Binding-site contacts:
Ligand atom C14 contacts residue LYS350 of chain 1.B at 3.6 Å.
Ligand atom C18 contacts residue ASN347 of chain 1.B at 3.5 Å.
Ligand atom C18 contacts residue VAL181 of chain 1.A at 3.4 Å (hydrophobic).
Ligand atom C20 contacts residue ALA314 of chain 1.B at 3.6 Å (hydrophobic).
Ligand atom C21 contacts residue LYS350 of chain 1.B at 3.5 Å.
Ligand atom O3 contacts residue ALA248 of chain 1.B at 3.2 Å.
Ligand atom O4 contacts residue ALA315 of chain 1.B at 3.6 Å (h-bond).
Ligand atom C2 contacts residue CYS239 of chain 1.B at 3.6 Å (hydrophobic).
Ligand atom N1 contacts residue ASN256 of chain 1.B at 3.1 Å (h-bond).
Ligand atom C17 contacts residue THR179 of chain 1.A at 3.5 Å.
Ligand atom C1 contacts residue ALA314 of chain 1.B at 3.6 Å (hydrophobic).
Ligand atom C12 contacts residue ASN256 of chain 1.B at 3.6 Å.
Ligand atom O2 contacts residue CYS239 of chain 1.B at 3.7 Å.
Ligand atom C14 contacts residue ASN347 of chain 1.B at 3.4 Å.
Ligand atom C9 contacts residue THR179 of chain 1.A at 3.6 Å.
Ligand atom C9 contacts residue ASN256 of chain 1.B at 3.4 Å.
Ligand atom C4 contacts residue VAL236 of chain 1.B at 3.3 Å (hydrophobic).
Ligand atom N1 contacts residue THR179 of chain 1.A at 3.0 Å (h-bond).
Ligand atom N2 contacts residue ASN347 of chain 1.B at 2.9 Å (h-bond).
Ligand atom C1 contacts residue ILE368 of chain 1.B at 3.6 Å (hydrophobic).
Ligand atom C16 contacts residue LYS350 of chain 1.B at 3.4 Å.
Ligand atom C21 contacts residue ALA315 of chain 1.B at 3.5 Å (hydrophobic).
Ligand atom O2 contacts residue VAL236 of chain 1.B at 3.4 Å (h-bond).
Ligand atom C17 contacts residue ALA180 of chain 1.A at 3.4 Å (hydrophobic).
Ligand atom C11 contacts residue ASN256 of chain 1.B at 3.5 Å.
Ligand atom C18 contacts residue ALA180 of chain 1.A at 3.3 Å (hydrophobic).
Ligand atom C5 contacts residue ALA248 of chain 1.B at 3.6 Å (hydrophobic).
Ligand atom C17 contacts residue VAL181 of chain 1.A at 3.7 Å (hydrophobic).
Ligand atom C19 contacts residue LEU246 of chain 1.B at 3.7 Å (hydrophobic).
Ligand atom C10 contacts residue ASN256 of chain 1.B at 3.5 Å.
Ligand atom C3 contacts residue CYS239 of chain 1.B at 3.6 Å (hydrophobic).
Ligand atom C4 contacts residue LEU240 of chain 1.B at 3.7 Å (hydrophobic).
Ligand atom O1 contacts residue CYS239 of chain 1.B at 3.5 Å (h-bond).
Ligand atom C18 contacts residue SER178 of chain 1.A at 3.5 Å.
Ligand atom C15 contacts residue ASN347 of chain 1.B at 3.5 Å.
Ligand atom C17 contacts residue LYS350 of chain 1.B at 3.7 Å.
Ligand atom O4 contacts residue ALA314 of chain 1.B at 3.5 Å.
Ligand atom O3 contacts residue LEU253 of chain 1.B at 3.5 Å (h-bond).
Ligand atom C15 contacts residue LYS350 of chain 1.B at 3.4 Å.
Ligand atom C11 contacts residue LYS350 of chain 1.B at 3.6 Å.

Sequence of chain 1.A:
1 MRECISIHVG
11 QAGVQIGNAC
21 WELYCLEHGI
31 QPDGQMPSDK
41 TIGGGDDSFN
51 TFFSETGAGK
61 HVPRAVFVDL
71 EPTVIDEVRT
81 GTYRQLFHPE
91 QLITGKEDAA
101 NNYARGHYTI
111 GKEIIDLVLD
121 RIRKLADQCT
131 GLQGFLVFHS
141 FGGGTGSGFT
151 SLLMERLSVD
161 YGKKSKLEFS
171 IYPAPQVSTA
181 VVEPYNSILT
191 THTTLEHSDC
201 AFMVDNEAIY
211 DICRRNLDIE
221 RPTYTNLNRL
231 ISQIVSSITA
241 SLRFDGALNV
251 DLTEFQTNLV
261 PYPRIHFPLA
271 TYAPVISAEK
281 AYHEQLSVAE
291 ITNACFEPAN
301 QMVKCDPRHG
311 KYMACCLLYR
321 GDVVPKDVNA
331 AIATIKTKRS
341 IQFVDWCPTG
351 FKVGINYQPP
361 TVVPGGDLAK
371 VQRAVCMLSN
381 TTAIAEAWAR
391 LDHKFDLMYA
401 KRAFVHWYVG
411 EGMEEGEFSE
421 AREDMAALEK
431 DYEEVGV

The protein below binds the small molecule below.
Small molecule (SMILES): COc1cc(C(=O)c2c[nH]c(-c3cccc4[nH]ccc34)n2)cc(OC)c1OC

Sequence of chain 1.B:
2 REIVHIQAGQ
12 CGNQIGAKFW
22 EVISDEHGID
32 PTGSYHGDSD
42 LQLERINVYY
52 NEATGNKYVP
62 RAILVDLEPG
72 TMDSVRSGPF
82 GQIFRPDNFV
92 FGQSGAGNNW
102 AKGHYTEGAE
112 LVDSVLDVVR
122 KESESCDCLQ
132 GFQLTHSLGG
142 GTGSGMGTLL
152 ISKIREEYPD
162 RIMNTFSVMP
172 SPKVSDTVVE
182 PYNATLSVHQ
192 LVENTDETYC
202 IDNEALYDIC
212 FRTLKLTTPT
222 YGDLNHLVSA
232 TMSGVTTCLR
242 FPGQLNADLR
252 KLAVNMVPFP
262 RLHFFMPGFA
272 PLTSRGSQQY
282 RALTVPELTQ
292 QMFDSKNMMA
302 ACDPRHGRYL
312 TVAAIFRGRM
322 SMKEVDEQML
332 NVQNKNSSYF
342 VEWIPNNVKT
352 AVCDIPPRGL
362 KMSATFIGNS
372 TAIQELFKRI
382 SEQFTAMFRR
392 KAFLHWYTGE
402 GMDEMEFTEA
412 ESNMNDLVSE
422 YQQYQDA